Binding-site contacts:
Ligand atom CAL contacts residue GLY105 of chain 1.B at 3.7 Å.
Ligand atom NAC contacts residue ASN131 of chain 1.A at 4.2 Å.
Ligand atom CAI contacts residue GLY105 of chain 1.B at 4.2 Å.
Ligand atom CAT contacts residue ASN56 of chain 1.D at 4.3 Å.
Ligand atom CAN contacts residue ASN29 of chain 1.A at 3.6 Å.
Ligand atom CAJ contacts residue ASN58 of chain 1.D at 4.1 Å.
Ligand atom CAT contacts residue ASN58 of chain 1.D at 3.6 Å.
Ligand atom CAM contacts residue ALA133 of chain 1.A at 4.0 Å (hydrophobic).
Ligand atom NAC contacts residue ASN29 of chain 1.A at 3.8 Å.
Ligand atom CAK contacts residue ASN58 of chain 1.D at 4.4 Å.
Ligand atom CAM contacts residue ASN58 of chain 1.D at 4.1 Å.
Ligand atom CAE contacts residue ASN29 of chain 1.A at 4.4 Å.
Ligand atom CAF contacts residue TYR104 of chain 1.B at 4.4 Å (hydrophobic).
Ligand atom CAG contacts residue ASN29 of chain 1.A at 3.9 Å.
Ligand atom CAS contacts residue TRP33 of chain 1.D at 3.6 Å (hydrophobic).
Ligand atom OAA contacts residue GLY105 of chain 1.B at 4.2 Å.
Ligand atom CAL contacts residue ASN58 of chain 1.D at 3.8 Å.
Ligand atom CAU contacts residue ASN58 of chain 1.D at 4.3 Å.
Ligand atom CAR contacts residue ASN58 of chain 1.D at 3.6 Å.
Ligand atom CAJ contacts residue GLY105 of chain 1.B at 4.0 Å.
Ligand atom CAI contacts residue ASN58 of chain 1.D at 4.4 Å.
Ligand atom CAS contacts residue ILE127 of chain 1.D at 3.5 Å (hydrophobic).
Ligand atom CAS contacts residue ASN56 of chain 1.D at 3.8 Å.
Ligand atom NAC contacts residue ASN58 of chain 1.D at 4.4 Å.
Ligand atom CAM contacts residue ASN131 of chain 1.A at 4.0 Å.
Ligand atom CAU contacts residue ILE138 of chain 1.D at 4.1 Å (hydrophobic).
Ligand atom OAA contacts residue ASN29 of chain 1.A at 3.8 Å.
Ligand atom CAI contacts residue ASN29 of chain 1.A at 3.3 Å.
Ligand atom CAP contacts residue ASN58 of chain 1.D at 4.3 Å.
Ligand atom CAU contacts residue ASN56 of chain 1.D at 3.6 Å.
Ligand atom CAK contacts residue ASN29 of chain 1.A at 4.0 Å.
Ligand atom CAN contacts residue ALA133 of chain 1.A at 4.3 Å (hydrophobic).
Ligand atom NAB contacts residue TYR104 of chain 1.B at 4.1 Å.
Ligand atom CAF contacts residue GLY105 of chain 1.B at 4.4 Å.
Ligand atom CAU contacts residue TRP33 of chain 1.D at 3.9 Å (hydrophobic).
Ligand atom CAK contacts residue GLY105 of chain 1.B at 3.7 Å.
Ligand atom CAO contacts residue GLY105 of chain 1.B at 4.3 Å.
Ligand atom CAQ contacts residue ILE127 of chain 1.D at 3.6 Å (hydrophobic).
Ligand atom CAN contacts residue ASN131 of chain 1.A at 3.8 Å.
Ligand atom CAQ contacts residue TRP33 of chain 1.D at 4.1 Å (hydrophobic).

Sequence of chain 1.A:
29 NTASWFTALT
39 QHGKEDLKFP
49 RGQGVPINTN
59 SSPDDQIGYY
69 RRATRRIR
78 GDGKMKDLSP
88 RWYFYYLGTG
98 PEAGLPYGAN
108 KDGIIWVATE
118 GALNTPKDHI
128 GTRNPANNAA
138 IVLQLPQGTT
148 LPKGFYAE

Sequence of chain 1.D:
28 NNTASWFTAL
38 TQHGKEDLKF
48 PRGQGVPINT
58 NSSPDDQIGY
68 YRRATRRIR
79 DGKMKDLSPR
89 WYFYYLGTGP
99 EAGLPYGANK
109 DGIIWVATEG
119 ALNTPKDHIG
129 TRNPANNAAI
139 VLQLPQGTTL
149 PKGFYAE

This protein binds this small molecule.
Small molecule (SMILES): CN(C)Cc1c[nH]c2ccc(OCc3ccccc3)cc12

Sequence of chain 1.B:
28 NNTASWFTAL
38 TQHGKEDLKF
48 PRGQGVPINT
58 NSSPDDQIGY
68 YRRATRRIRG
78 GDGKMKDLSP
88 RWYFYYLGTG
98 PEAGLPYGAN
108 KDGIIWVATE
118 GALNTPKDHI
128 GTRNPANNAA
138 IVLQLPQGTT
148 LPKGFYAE